Sequence of chain 1.B:
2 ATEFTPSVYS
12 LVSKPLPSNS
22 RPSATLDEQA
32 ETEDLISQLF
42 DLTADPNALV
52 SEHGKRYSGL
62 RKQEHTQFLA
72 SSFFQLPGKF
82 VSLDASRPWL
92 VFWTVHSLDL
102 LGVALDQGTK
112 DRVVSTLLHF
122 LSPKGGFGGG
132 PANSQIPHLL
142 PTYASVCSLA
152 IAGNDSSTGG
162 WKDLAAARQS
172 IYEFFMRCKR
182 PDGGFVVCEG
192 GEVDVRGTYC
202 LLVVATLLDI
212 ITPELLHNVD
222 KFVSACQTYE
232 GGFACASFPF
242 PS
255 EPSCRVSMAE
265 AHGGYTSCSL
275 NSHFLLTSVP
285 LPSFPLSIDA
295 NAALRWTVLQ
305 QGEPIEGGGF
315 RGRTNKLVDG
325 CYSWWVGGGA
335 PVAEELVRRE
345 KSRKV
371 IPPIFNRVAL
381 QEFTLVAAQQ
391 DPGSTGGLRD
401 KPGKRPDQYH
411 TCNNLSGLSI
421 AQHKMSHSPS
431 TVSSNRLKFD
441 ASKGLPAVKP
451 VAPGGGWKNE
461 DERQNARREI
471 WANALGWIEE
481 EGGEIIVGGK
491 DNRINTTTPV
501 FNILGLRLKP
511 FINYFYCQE

Binding-site contacts:
Ligand atom OAB contacts residue GLU65 of chain 1.B at 3.0 Å (salt-bridge).
Ligand atom OAD contacts residue LYS63 of chain 1.B at 4.4 Å.
Ligand atom SAO contacts residue ARG62 of chain 1.B at 4.0 Å.
Ligand atom CAK contacts residue GLN64 of chain 1.B at 3.8 Å.
Ligand atom OAA contacts residue ARG62 of chain 1.B at 3.4 Å.
Ligand atom OAB contacts residue LYS63 of chain 1.B at 3.3 Å (salt-bridge).
Ligand atom CAK contacts residue GLU65 of chain 1.B at 4.2 Å.
Ligand atom OAA contacts residue GLU65 of chain 1.B at 4.0 Å.
Ligand atom OAD contacts residue GLN64 of chain 1.B at 4.3 Å.
Ligand atom OAD contacts residue ARG62 of chain 1.B at 4.3 Å.
Ligand atom SAO contacts residue GLU65 of chain 1.B at 4.2 Å.
Ligand atom OAB contacts residue ARG62 of chain 1.B at 3.0 Å.
Ligand atom OAB contacts residue GLN64 of chain 1.B at 2.9 Å (h-bond).
Ligand atom SAO contacts residue GLN64 of chain 1.B at 4.1 Å.

A protein and the small-molecule ligand that binds it are described below.
Small molecule (SMILES): O=S(=O)(O)C[C@H](O)CNC1CCCCC1